Binding-site contacts:
Ligand atom O5 contacts residue ASN123 of chain 1.B at 2.4 Å (h-bond).
Ligand atom C3 contacts residue ASN123 of chain 1.B at 4.0 Å.
Ligand atom O7 contacts residue ASN123 of chain 1.B at 3.8 Å.
Ligand atom C7 contacts residue ASN123 of chain 1.B at 3.7 Å.
Ligand atom C4 contacts residue ASN123 of chain 1.B at 4.4 Å.
Ligand atom C2 contacts residue ASN123 of chain 1.B at 2.7 Å.
Ligand atom C1 contacts residue ASN123 of chain 1.B at 1.5 Å.
Ligand atom N2 contacts residue ASN123 of chain 1.B at 3.2 Å (h-bond).
Ligand atom C5 contacts residue ASN123 of chain 1.B at 3.7 Å.

This small molecule binds to this protein.
Small molecule (SMILES): CC(=O)N[C@@H]1[C@@H](O)[C@H](O)[C@@H](CO)O[C@H]1O

Sequence of chain 1.B:
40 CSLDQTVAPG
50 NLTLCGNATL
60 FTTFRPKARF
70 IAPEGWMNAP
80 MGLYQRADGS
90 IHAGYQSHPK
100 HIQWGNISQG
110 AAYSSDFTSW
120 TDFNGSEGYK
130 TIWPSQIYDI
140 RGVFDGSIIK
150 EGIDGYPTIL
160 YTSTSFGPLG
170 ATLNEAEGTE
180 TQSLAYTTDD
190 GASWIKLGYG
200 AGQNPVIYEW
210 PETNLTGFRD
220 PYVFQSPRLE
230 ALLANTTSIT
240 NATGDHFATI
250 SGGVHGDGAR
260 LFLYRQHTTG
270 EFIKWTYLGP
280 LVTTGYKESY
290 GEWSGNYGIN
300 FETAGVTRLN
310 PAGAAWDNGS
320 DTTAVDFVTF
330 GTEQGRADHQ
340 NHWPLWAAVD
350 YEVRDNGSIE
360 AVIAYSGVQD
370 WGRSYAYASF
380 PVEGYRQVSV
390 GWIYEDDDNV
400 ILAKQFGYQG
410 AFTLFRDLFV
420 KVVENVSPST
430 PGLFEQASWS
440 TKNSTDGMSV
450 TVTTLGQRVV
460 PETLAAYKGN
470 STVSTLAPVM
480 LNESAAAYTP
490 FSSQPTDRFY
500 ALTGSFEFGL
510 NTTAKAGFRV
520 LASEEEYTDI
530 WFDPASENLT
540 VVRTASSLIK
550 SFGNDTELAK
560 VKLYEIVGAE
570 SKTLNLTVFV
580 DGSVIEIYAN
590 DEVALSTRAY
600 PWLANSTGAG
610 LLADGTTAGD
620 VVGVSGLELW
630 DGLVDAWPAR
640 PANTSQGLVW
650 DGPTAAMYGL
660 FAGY